Binding-site contacts:
Ligand atom O7 contacts residue PRO333 of chain 6.A at 3.6 Å.
Ligand atom C4 contacts residue ASN339 of chain 6.A at 4.2 Å.
Ligand atom O7 contacts residue GLY334 of chain 6.A at 3.1 Å (h-bond).
Ligand atom O7 contacts residue ILE342 of chain 6.A at 4.5 Å.
Ligand atom C1 contacts residue ASN339 of chain 6.A at 1.4 Å.
Ligand atom C5 contacts residue PHE335 of chain 6.A at 4.2 Å (hydrophobic).
Ligand atom N2 contacts residue ASN339 of chain 6.A at 2.8 Å (h-bond).
Ligand atom C8 contacts residue ASN339 of chain 6.A at 3.1 Å.
Ligand atom C6 contacts residue ASN339 of chain 6.A at 4.4 Å.
Ligand atom O5 contacts residue SER336 of chain 6.A at 4.4 Å.
Ligand atom O7 contacts residue ASN339 of chain 6.A at 4.0 Å.
Ligand atom C7 contacts residue GLY334 of chain 6.A at 4.2 Å.
Ligand atom O5 contacts residue ASN339 of chain 6.A at 2.4 Å (h-bond).
Ligand atom C7 contacts residue ASN340 of chain 6.A at 4.4 Å.
Ligand atom O4 contacts residue GLY334 of chain 6.A at 4.2 Å.
Ligand atom C5 contacts residue SER336 of chain 6.A at 3.9 Å.
Ligand atom C6 contacts residue ASP338 of chain 6.A at 4.4 Å.
Ligand atom O5 contacts residue SER336 of chain 6.A at 3.4 Å.
Ligand atom C6 contacts residue SER336 of chain 6.A at 3.9 Å.
Ligand atom C5 contacts residue GLY334 of chain 6.A at 4.5 Å.
Ligand atom C3 contacts residue GLY334 of chain 6.A at 4.3 Å.
Ligand atom C7 contacts residue ASN339 of chain 6.A at 3.1 Å.
Ligand atom C1 contacts residue GLY334 of chain 6.A at 4.4 Å.
Ligand atom C2 contacts residue ASN339 of chain 6.A at 2.5 Å.
Ligand atom C6 contacts residue PHE335 of chain 6.A at 3.9 Å (hydrophobic).
Ligand atom C1 contacts residue SER336 of chain 6.A at 3.9 Å.
Ligand atom O7 contacts residue ASN340 of chain 6.A at 3.5 Å (h-bond).
Ligand atom C5 contacts residue ASN339 of chain 6.A at 3.6 Å.
Ligand atom C3 contacts residue ASN339 of chain 6.A at 3.8 Å.
Ligand atom C6 contacts residue SER336 of chain 6.A at 3.9 Å.

A protein and the small-molecule ligand that binds it are described below.
Small molecule (SMILES): CC(=O)N[C@H]1[C@H](O[C@H]2[C@H](O)[C@@H](NC(C)=O)CO[C@@H]2CO[C@H]2O[C@@H](C)[C@@H](O)[C@@H](O)[C@@H]2O)O[C@H](CO)[C@@H](O)[C@@H]1O

Sequence of chain 6.A:
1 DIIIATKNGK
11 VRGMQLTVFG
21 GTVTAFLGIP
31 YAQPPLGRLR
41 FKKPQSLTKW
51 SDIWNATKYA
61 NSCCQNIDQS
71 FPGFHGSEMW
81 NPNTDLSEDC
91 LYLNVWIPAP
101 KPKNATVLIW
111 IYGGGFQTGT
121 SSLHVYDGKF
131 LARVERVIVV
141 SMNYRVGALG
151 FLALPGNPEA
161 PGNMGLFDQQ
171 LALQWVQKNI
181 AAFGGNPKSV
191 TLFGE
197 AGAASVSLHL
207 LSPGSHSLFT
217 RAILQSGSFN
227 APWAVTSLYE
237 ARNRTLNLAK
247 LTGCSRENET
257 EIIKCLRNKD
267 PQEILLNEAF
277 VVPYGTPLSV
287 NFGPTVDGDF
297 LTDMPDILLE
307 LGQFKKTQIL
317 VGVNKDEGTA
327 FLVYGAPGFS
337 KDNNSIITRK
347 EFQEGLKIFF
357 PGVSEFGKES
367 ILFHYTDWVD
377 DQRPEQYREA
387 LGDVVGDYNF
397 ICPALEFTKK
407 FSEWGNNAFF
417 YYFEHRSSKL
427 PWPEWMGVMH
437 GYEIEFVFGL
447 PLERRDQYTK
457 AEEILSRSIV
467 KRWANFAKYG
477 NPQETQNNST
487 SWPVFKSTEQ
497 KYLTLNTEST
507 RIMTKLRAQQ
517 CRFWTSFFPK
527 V